Binding-site contacts:
Ligand atom C7 contacts residue ASN164 of chain 1.A at 4.3 Å.
Ligand atom C1 contacts residue ASN165 of chain 1.A at 1.4 Å.
Ligand atom C7 contacts residue ASN165 of chain 1.A at 3.3 Å.
Ligand atom C8 contacts residue ASN165 of chain 1.A at 4.4 Å.
Ligand atom N2 contacts residue ASN164 of chain 1.A at 3.9 Å.
Ligand atom O6 contacts residue TYR351 of chain 1.C at 4.0 Å.
Ligand atom O7 contacts residue GLU132 of chain 1.A at 3.5 Å (salt-bridge).
Ligand atom C5 contacts residue ASN165 of chain 1.A at 3.6 Å.
Ligand atom C7 contacts residue GLU132 of chain 1.A at 4.4 Å.
Ligand atom O6 contacts residue ASN164 of chain 1.A at 4.0 Å.
Ligand atom C6 contacts residue TYR351 of chain 1.C at 4.3 Å (hydrophobic).
Ligand atom N2 contacts residue ASN165 of chain 1.A at 2.9 Å (h-bond).
Ligand atom O7 contacts residue SER112 of chain 1.A at 4.1 Å.
Ligand atom C8 contacts residue SER112 of chain 1.A at 3.9 Å.
Ligand atom C3 contacts residue ASN165 of chain 1.A at 3.8 Å.
Ligand atom O7 contacts residue ASN165 of chain 1.A at 3.2 Å (h-bond).
Ligand atom C8 contacts residue ASN164 of chain 1.A at 3.9 Å.
Ligand atom O5 contacts residue ASN165 of chain 1.A at 2.3 Å (h-bond).
Ligand atom C2 contacts residue ASN165 of chain 1.A at 2.5 Å.
Ligand atom C4 contacts residue ASN165 of chain 1.A at 4.2 Å.
Ligand atom O6 contacts residue ASN165 of chain 1.A at 4.3 Å.
Ligand atom C1 contacts residue ASN164 of chain 1.A at 4.4 Å.

Sequence of chain 1.C:
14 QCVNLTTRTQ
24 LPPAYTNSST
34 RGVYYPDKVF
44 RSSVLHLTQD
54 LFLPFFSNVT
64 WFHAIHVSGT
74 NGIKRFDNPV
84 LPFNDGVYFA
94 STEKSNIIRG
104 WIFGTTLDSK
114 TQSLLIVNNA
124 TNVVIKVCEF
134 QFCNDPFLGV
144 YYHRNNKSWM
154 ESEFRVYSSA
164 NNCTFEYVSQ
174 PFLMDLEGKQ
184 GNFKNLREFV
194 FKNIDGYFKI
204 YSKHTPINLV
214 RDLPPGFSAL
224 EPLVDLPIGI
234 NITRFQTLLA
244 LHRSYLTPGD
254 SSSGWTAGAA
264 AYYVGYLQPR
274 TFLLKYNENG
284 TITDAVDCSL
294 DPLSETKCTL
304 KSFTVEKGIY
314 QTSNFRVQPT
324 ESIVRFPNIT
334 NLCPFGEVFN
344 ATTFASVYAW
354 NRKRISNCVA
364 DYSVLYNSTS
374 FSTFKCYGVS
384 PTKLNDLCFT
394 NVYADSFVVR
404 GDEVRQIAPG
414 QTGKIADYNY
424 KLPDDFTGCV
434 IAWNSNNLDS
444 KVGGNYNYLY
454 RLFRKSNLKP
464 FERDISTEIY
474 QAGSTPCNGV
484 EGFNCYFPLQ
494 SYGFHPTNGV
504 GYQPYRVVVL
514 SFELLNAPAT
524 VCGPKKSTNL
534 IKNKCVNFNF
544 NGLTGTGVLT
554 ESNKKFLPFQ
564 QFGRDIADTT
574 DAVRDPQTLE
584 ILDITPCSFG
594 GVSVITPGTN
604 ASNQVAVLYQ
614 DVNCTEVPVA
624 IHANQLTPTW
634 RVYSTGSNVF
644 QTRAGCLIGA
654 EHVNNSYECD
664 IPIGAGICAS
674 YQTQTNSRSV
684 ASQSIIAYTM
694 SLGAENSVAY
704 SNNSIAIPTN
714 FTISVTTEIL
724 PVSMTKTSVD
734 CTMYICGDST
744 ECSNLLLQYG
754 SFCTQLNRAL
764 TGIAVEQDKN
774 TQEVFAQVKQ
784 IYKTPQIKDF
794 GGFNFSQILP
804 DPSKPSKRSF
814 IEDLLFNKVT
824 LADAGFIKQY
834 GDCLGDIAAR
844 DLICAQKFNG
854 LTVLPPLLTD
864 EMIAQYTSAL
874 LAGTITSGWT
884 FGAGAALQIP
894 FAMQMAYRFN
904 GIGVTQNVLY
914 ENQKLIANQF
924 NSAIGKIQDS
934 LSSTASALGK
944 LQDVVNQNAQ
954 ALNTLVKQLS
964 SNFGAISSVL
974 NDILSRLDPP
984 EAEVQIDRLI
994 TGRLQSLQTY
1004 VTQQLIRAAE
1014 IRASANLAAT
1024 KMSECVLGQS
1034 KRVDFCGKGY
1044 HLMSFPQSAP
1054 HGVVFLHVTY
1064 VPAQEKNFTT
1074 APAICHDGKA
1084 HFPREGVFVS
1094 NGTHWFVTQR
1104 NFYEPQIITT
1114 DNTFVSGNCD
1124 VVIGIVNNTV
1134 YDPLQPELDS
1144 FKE

Sequence of chain 1.A:
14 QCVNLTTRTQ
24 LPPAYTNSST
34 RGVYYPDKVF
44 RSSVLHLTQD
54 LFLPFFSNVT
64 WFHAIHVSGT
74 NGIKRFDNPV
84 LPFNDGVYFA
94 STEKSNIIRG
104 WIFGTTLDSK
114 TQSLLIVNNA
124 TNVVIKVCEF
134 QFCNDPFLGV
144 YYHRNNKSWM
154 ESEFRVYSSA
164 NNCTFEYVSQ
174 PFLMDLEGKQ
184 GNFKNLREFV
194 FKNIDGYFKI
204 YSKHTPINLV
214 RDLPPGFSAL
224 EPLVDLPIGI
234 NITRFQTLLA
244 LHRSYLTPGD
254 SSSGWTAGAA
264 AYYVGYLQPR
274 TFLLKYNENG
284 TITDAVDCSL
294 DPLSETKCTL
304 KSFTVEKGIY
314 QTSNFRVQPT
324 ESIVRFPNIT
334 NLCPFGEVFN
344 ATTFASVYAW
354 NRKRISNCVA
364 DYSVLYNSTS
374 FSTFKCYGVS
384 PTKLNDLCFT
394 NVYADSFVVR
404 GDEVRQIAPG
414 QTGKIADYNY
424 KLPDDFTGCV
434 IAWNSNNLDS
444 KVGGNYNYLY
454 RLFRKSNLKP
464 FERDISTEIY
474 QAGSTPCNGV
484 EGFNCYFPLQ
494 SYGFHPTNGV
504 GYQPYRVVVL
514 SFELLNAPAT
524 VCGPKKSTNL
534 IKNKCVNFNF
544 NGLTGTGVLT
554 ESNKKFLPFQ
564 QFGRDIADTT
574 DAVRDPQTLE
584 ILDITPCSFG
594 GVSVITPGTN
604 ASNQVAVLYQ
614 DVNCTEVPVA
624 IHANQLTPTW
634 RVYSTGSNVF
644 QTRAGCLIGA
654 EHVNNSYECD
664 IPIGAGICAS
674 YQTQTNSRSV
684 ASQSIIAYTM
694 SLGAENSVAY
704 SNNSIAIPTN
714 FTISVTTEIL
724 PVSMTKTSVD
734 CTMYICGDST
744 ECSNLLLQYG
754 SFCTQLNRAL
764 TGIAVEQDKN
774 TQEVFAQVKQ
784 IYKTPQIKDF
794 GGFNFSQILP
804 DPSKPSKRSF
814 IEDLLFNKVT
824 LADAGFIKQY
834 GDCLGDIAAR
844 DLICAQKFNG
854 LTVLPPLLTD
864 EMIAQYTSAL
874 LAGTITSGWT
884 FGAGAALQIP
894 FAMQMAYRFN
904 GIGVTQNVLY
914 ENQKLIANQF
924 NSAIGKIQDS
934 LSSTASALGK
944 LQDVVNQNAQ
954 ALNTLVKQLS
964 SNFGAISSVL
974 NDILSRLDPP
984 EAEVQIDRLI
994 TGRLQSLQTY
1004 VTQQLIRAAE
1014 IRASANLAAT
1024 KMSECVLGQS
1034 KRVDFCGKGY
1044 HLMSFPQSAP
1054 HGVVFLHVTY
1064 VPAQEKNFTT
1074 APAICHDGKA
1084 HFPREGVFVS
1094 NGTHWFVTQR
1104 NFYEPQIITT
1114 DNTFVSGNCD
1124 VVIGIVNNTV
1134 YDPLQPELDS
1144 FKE

The small molecule below binds the protein below.
Small molecule (SMILES): CC(=O)N[C@H]1[C@H](O[C@H]2[C@H](O)[C@@H](NC(C)=O)CO[C@@H]2CO)O[C@H](CO)[C@@H](O)[C@@H]1O